Sequence of chain 1.B:
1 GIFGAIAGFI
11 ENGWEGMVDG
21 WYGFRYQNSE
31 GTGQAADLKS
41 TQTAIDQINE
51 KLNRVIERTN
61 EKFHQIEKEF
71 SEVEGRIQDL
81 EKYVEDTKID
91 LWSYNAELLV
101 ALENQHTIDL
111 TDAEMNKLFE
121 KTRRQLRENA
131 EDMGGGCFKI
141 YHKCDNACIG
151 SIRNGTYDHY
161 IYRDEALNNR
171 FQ

Binding-site contacts:
Ligand atom O7 contacts residue ASN285 of chain 1.A at 4.3 Å.
Ligand atom O6 contacts residue PRO284 of chain 1.A at 3.9 Å.
Ligand atom C1 contacts residue ASN285 of chain 1.A at 1.4 Å.
Ligand atom C2 contacts residue ASN285 of chain 1.A at 2.3 Å.
Ligand atom C7 contacts residue ASN285 of chain 1.A at 3.5 Å.
Ligand atom O6 contacts residue GLU69 of chain 1.B at 3.6 Å (salt-bridge).
Ligand atom C1 contacts residue ASN298 of chain 1.A at 4.0 Å.
Ligand atom O5 contacts residue PRO284 of chain 1.A at 4.2 Å.
Ligand atom N2 contacts residue ASN285 of chain 1.A at 2.8 Å (h-bond).
Ligand atom O5 contacts residue ASN298 of chain 1.A at 3.8 Å.
Ligand atom C4 contacts residue ASN285 of chain 1.A at 4.1 Å.
Ligand atom C5 contacts residue ASN298 of chain 1.A at 3.9 Å.
Ligand atom C5 contacts residue ASN285 of chain 1.A at 3.6 Å.
Ligand atom C3 contacts residue ASN285 of chain 1.A at 3.7 Å.
Ligand atom O5 contacts residue ASN285 of chain 1.A at 2.3 Å (h-bond).
Ligand atom C6 contacts residue ASN298 of chain 1.A at 4.4 Å.
Ligand atom C8 contacts residue ASN285 of chain 1.A at 3.8 Å.
Ligand atom O6 contacts residue ASN298 of chain 1.A at 3.7 Å.

Sequence of chain 1.A:
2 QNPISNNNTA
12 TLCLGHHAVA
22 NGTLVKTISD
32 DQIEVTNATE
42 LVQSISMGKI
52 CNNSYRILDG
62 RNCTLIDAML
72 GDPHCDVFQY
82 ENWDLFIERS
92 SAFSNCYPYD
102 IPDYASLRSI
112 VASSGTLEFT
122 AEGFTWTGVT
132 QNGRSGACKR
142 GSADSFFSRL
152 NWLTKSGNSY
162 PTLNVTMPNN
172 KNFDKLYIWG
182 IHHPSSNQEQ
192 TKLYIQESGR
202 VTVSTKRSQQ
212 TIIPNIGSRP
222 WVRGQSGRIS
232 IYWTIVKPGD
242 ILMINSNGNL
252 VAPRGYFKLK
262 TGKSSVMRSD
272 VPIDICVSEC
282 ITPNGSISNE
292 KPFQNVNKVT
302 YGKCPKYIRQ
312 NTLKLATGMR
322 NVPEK

A small-molecule ligand and the protein it binds are described below.
Small molecule (SMILES): CC(=O)N[C@H]1[C@H](O[C@H]2[C@H](O)[C@@H](NC(C)=O)CO[C@@H]2CO)O[C@H](CO)[C@@H](O)[C@@H]1O